A small-molecule ligand and the protein it binds are described below.
Small molecule (SMILES): CC(=O)O[C@H]1C[C@@]2(C)[C@@H](C[C@@H](O)[C@H]3[C@@]4(C)CC[C@@H](O)[C@@H](C)[C@@H]4CC[C@@]32C)/C1=C(\CCC=C(C)C)C(=O)O

Sequence of chain 1.I:
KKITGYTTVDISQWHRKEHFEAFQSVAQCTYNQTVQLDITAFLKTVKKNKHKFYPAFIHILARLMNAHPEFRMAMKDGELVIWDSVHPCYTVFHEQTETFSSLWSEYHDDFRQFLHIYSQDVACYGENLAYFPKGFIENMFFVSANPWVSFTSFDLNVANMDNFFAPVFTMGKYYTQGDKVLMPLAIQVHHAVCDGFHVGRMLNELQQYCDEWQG

Binding-site contacts:
Ligand atom C28 contacts residue TYR133 of chain 1.H at 3.7 Å (hydrophobic).
Ligand atom C32 contacts residue PHE166 of chain 1.H at 3.4 Å (hydrophobic).
Ligand atom O3 contacts residue GLN30 of chain 1.I at 4.1 Å.
Ligand atom C28 contacts residue ALA29 of chain 1.I at 3.6 Å (hydrophobic).
Ligand atom C2 contacts residue THR93 of chain 1.H at 3.3 Å.
Ligand atom C21 contacts residue PHE166 of chain 1.H at 3.6 Å (hydrophobic).
Ligand atom C12 contacts residue PHE144 of chain 1.H at 4.0 Å (hydrophobic).
Ligand atom C21 contacts residue VAL170 of chain 1.H at 4.1 Å (hydrophobic).
Ligand atom C7 contacts residue LEU158 of chain 1.H at 3.6 Å (hydrophobic).
Ligand atom O1 contacts residue TYR133 of chain 1.H at 2.4 Å (h-bond).
Ligand atom C12 contacts residue TYR133 of chain 1.H at 3.8 Å (hydrophobic).
Ligand atom C27 contacts residue PHE138 of chain 1.H at 4.0 Å (hydrophobic).
Ligand atom C19 contacts residue VAL170 of chain 1.H at 4.0 Å (hydrophobic).
Ligand atom O3 contacts residue ALA29 of chain 1.I at 3.4 Å.
Ligand atom C2 contacts residue SER146 of chain 1.H at 3.5 Å.
Ligand atom C1 contacts residue PHE102 of chain 1.H at 4.1 Å (hydrophobic).
Ligand atom O5 contacts residue VAL28 of chain 1.I at 3.8 Å.
Ligand atom C16 contacts residue ALA29 of chain 1.I at 4.0 Å (hydrophobic).
Ligand atom O3 contacts residue VAL28 of chain 1.I at 3.4 Å (h-bond).
Ligand atom C18 contacts residue PHE156 of chain 1.H at 3.5 Å (hydrophobic).
Ligand atom C28 contacts residue PHE134 of chain 1.H at 4.1 Å (hydrophobic).
Ligand atom C6 contacts residue LEU158 of chain 1.H at 3.6 Å (hydrophobic).
Ligand atom C3 contacts residue SER146 of chain 1.H at 3.4 Å.
Ligand atom C19 contacts residue PHE144 of chain 1.H at 3.9 Å (hydrophobic).
Ligand atom C15 contacts residue VAL160 of chain 1.H at 4.1 Å (hydrophobic).
Ligand atom C27 contacts residue PHE134 of chain 1.H at 3.9 Å (hydrophobic).
Ligand atom C2 contacts residue PHE102 of chain 1.H at 4.1 Å (hydrophobic).
Ligand atom C32 contacts residue VAL160 of chain 1.H at 3.5 Å (hydrophobic).
Ligand atom C20 contacts residue PHE25 of chain 1.I at 3.7 Å (hydrophobic).
Ligand atom O6 contacts residue HIS193 of chain 1.I at 3.0 Å (h-bond).
Ligand atom C32 contacts residue ASN162 of chain 1.H at 3.1 Å.
Ligand atom C26 contacts residue PHE134 of chain 1.H at 3.8 Å (hydrophobic).
Ligand atom O2 contacts residue PHE166 of chain 1.H at 3.6 Å.
Ligand atom O3 contacts residue VAL160 of chain 1.H at 4.2 Å.
Ligand atom C23 contacts residue PHE144 of chain 1.H at 3.9 Å (hydrophobic).
Ligand atom C4 contacts residue SER146 of chain 1.H at 4.1 Å.
Ligand atom C25 contacts residue PHE134 of chain 1.H at 4.1 Å (hydrophobic).
Ligand atom C11 contacts residue TYR133 of chain 1.H at 3.6 Å (hydrophobic).
Ligand atom C31 contacts residue VAL160 of chain 1.H at 4.0 Å (hydrophobic).
Ligand atom C1 contacts residue THR93 of chain 1.H at 4.0 Å.

Sequence of chain 1.H:
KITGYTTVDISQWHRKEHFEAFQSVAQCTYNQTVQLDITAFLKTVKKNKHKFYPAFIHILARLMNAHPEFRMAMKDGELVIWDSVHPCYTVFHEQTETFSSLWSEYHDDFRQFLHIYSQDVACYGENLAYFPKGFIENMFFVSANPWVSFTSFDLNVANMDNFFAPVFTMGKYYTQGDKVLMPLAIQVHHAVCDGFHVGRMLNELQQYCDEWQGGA